Sequence of chain 1.A:
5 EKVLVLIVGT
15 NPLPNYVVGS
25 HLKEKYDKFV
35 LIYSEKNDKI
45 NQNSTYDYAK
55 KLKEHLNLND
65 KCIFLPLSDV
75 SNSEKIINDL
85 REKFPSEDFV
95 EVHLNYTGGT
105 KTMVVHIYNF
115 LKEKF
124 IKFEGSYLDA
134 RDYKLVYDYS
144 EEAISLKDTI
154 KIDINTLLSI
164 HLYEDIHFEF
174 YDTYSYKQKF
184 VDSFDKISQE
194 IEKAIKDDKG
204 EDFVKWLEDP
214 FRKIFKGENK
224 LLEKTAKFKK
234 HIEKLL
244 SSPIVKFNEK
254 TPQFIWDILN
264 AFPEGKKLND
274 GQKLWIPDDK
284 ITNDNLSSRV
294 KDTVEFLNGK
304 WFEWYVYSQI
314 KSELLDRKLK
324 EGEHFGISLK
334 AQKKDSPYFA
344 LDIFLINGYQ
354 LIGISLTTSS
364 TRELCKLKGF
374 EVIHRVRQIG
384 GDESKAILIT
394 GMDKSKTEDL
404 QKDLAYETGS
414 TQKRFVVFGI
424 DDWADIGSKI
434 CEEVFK

This small molecule binds to this protein.
Small molecule (SMILES): Nc1ncnc2c1ncn2[C@@H]1O[C@@H]2CO[P](=O)(O)O[C@H]3[C@@H](O)[C@H](n4cnc5c(N)ncnc54)O[C@@H]3CO[P](=O)(O)O[C@H]3[C@@H](O)[C@H](n4cnc5c(N)ncnc54)O[C@@H]3CO[P](=O)(O)O[C@H]3[C@@H](O)[C@H](n4cnc5c(N)ncnc54)O[C@@H]3CO[P](=O)(O)O[C@H]2[C@H]1O

Sequence of chain 1.B:
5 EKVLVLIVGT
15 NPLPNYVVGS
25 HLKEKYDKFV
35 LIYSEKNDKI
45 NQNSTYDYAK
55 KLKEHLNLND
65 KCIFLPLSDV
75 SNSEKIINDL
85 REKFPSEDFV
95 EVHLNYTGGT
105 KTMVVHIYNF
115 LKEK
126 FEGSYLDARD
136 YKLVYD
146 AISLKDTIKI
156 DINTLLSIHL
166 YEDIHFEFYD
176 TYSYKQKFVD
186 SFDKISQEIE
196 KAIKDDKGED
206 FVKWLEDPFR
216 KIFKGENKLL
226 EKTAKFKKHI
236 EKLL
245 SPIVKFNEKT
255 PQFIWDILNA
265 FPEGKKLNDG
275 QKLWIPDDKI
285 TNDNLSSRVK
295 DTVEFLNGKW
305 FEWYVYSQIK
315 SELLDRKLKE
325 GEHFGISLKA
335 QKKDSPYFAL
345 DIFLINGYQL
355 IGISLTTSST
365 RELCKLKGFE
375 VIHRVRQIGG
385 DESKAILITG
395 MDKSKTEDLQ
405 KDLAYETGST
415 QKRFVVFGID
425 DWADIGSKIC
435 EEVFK

Binding-site contacts:
Ligand atom C8 contacts residue ARG134 of chain 1.A at 3.3 Å.
Ligand atom OP2 contacts residue LYS105 of chain 1.B at 2.9 Å (salt-bridge).
Ligand atom OP1 contacts residue LYS105 of chain 1.B at 3.1 Å (salt-bridge).
Ligand atom O4' contacts residue THR101 of chain 1.A at 3.2 Å.
Ligand atom O3' contacts residue GLY103 of chain 1.A at 3.3 Å (h-bond).
Ligand atom C4' contacts residue GLY103 of chain 1.A at 3.4 Å.
Ligand atom C4' contacts residue GLY103 of chain 1.B at 3.3 Å.
Ligand atom C4' contacts residue THR101 of chain 1.B at 3.3 Å.
Ligand atom N6 contacts residue LEU17 of chain 1.A at 3.4 Å.
Ligand atom N6 contacts residue ASN47 of chain 1.A at 3.0 Å (h-bond).
Ligand atom N1 contacts residue GLU386 of chain 1.A at 3.4 Å.
Ligand atom N7 contacts residue ARG134 of chain 1.A at 3.1 Å (salt-bridge).
Ligand atom O2' contacts residue THR14 of chain 1.B at 2.9 Å (h-bond).
Ligand atom N6 contacts residue GLY412 of chain 1.A at 3.3 Å (h-bond).
Ligand atom OP1 contacts residue TYR130 of chain 1.A at 2.6 Å (h-bond).
Ligand atom N1 contacts residue SER38 of chain 1.B at 2.9 Å (h-bond).
Ligand atom O4' contacts residue THR104 of chain 1.B at 3.3 Å.
Ligand atom C8 contacts residue THR411 of chain 1.A at 3.4 Å.
Ligand atom N7 contacts residue GLY412 of chain 1.B at 3.4 Å.
Ligand atom O4' contacts residue PRO18 of chain 1.A at 3.3 Å.
Ligand atom OP2 contacts residue GLY103 of chain 1.B at 3.4 Å (h-bond).
Ligand atom OP1 contacts residue ASN15 of chain 1.B at 3.0 Å (h-bond).
Ligand atom OP1 contacts residue THR104 of chain 1.B at 3.4 Å.
Ligand atom OP1 contacts residue TYR130 of chain 1.B at 3.0 Å (h-bond).
Ligand atom O4' contacts residue GLY103 of chain 1.A at 3.4 Å (h-bond).
Ligand atom C8 contacts residue LEU131 of chain 1.B at 3.3 Å (hydrophobic).
Ligand atom OP1 contacts residue LYS105 of chain 1.A at 3.0 Å (salt-bridge).
Ligand atom N6 contacts residue ASN47 of chain 1.B at 2.9 Å (h-bond).
Ligand atom N1 contacts residue SER38 of chain 1.A at 2.8 Å (h-bond).
Ligand atom OP2 contacts residue LYS105 of chain 1.A at 2.6 Å (salt-bridge).
Ligand atom N6 contacts residue GLY412 of chain 1.B at 3.1 Å (h-bond).
Ligand atom O3' contacts residue GLY103 of chain 1.B at 3.1 Å (h-bond).
Ligand atom O4' contacts residue THR104 of chain 1.A at 3.3 Å.
Ligand atom N1 contacts residue GLU386 of chain 1.B at 3.4 Å.
Ligand atom C4' contacts residue THR101 of chain 1.A at 3.4 Å.
Ligand atom O4' contacts residue PRO18 of chain 1.B at 3.2 Å.
Ligand atom O2' contacts residue THR14 of chain 1.A at 2.5 Å (h-bond).
Ligand atom OP2 contacts residue ASN15 of chain 1.A at 3.0 Å (h-bond).
Ligand atom O4' contacts residue GLY103 of chain 1.B at 3.4 Å (h-bond).
Ligand atom C8 contacts residue LEU131 of chain 1.A at 3.4 Å (hydrophobic).